Sequence of chain 1.C:
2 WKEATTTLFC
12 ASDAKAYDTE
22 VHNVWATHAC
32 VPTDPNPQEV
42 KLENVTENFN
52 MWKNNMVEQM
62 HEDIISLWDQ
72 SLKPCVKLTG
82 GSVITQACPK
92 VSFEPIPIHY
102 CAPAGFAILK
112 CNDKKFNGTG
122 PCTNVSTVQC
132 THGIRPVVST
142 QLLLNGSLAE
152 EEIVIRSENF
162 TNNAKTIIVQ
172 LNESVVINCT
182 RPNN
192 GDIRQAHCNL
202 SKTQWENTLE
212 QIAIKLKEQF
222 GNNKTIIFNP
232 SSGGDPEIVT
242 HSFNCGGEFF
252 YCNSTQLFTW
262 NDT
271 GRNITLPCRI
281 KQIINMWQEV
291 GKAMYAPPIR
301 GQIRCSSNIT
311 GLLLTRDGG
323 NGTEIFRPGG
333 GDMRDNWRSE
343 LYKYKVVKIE

The small molecule below binds the protein below.
Small molecule (SMILES): CC(=O)N[C@@H]1[C@@H](O)[C@H](O)[C@@H](CO)O[C@H]1O

Binding-site contacts:
Ligand atom N2 contacts residue ARG304 of chain 1.C at 3.2 Å (salt-bridge).
Ligand atom C2 contacts residue ARG304 of chain 1.C at 3.9 Å.
Ligand atom O5 contacts residue ASN179 of chain 1.C at 2.4 Å (h-bond).
Ligand atom C7 contacts residue ASN179 of chain 1.C at 3.8 Å.
Ligand atom C7 contacts residue ARG304 of chain 1.C at 3.9 Å.
Ligand atom C3 contacts residue ASN179 of chain 1.C at 3.8 Å.
Ligand atom C5 contacts residue ASN179 of chain 1.C at 3.7 Å.
Ligand atom O6 contacts residue ASN200 of chain 1.C at 3.8 Å.
Ligand atom N2 contacts residue ASN179 of chain 1.C at 2.9 Å (h-bond).
Ligand atom O6 contacts residue LEU201 of chain 1.C at 4.5 Å.
Ligand atom C1 contacts residue ASN179 of chain 1.C at 1.4 Å.
Ligand atom O6 contacts residue ASN273 of chain 1.C at 4.4 Å.
Ligand atom C8 contacts residue SER306 of chain 1.C at 4.4 Å.
Ligand atom C4 contacts residue ASN179 of chain 1.C at 4.2 Å.
Ligand atom C8 contacts residue ARG304 of chain 1.C at 3.6 Å.
Ligand atom C8 contacts residue ASN179 of chain 1.C at 4.0 Å.
Ligand atom C1 contacts residue ARG304 of chain 1.C at 3.5 Å.
Ligand atom C2 contacts residue ASN179 of chain 1.C at 2.5 Å.